Sequence of chain 1.A:
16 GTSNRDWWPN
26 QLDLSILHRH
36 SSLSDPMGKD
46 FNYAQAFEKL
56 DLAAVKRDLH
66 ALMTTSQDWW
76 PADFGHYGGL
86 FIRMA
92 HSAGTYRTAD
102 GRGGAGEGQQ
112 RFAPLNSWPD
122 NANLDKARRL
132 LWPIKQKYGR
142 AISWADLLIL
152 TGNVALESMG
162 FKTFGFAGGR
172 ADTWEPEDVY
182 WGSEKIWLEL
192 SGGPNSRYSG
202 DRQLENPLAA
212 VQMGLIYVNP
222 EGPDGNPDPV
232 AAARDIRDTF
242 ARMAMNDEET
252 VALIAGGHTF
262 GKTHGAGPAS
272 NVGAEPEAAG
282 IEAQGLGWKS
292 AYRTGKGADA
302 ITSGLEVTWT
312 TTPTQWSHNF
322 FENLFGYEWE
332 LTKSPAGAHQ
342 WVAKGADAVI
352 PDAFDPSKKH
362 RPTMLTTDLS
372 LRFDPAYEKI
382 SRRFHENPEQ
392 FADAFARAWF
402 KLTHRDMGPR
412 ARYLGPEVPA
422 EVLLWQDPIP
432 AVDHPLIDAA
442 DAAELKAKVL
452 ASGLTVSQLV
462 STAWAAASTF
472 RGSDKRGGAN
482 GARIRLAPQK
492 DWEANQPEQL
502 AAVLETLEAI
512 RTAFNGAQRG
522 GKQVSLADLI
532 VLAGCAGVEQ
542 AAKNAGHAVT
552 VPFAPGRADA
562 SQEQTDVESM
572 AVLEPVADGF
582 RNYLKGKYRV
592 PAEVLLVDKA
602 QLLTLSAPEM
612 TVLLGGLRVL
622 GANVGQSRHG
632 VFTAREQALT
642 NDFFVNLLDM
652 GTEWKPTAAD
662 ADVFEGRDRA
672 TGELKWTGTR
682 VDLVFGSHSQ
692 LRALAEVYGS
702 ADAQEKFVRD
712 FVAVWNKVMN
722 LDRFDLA

Binding-site contacts:
Ligand atom O6 contacts residue LEU505 of chain 1.A at 4.2 Å.
Ligand atom C3 contacts residue ARG486 of chain 1.A at 4.5 Å.
Ligand atom O1 contacts residue GLU506 of chain 1.A at 4.0 Å.
Ligand atom O2 contacts residue LEU527 of chain 1.A at 3.5 Å.
Ligand atom C6 contacts residue LEU505 of chain 1.A at 3.9 Å (hydrophobic).
Ligand atom O5 contacts residue GLU509 of chain 1.A at 4.3 Å.
Ligand atom O4 contacts residue GLU509 of chain 1.A at 3.7 Å.
Ligand atom C5 contacts residue LEU505 of chain 1.A at 4.3 Å (hydrophobic).
Ligand atom O2 contacts residue ARG486 of chain 1.A at 4.4 Å.
Ligand atom O4 contacts residue ARG486 of chain 1.A at 4.4 Å.
Ligand atom C2 contacts residue GLU509 of chain 1.A at 3.8 Å.
Ligand atom O5 contacts residue LEU505 of chain 1.A at 3.5 Å.
Ligand atom C1 contacts residue GLU509 of chain 1.A at 3.3 Å.
Ligand atom C2 contacts residue LEU527 of chain 1.A at 4.2 Å (hydrophobic).
Ligand atom C6 contacts residue ALA502 of chain 1.A at 3.8 Å (hydrophobic).
Ligand atom C2 contacts residue LEU505 of chain 1.A at 4.3 Å (hydrophobic).
Ligand atom C6 contacts residue GLU506 of chain 1.A at 3.1 Å.
Ligand atom O2 contacts residue GLU509 of chain 1.A at 3.1 Å (salt-bridge).
Ligand atom C4 contacts residue GLU509 of chain 1.A at 4.0 Å.
Ligand atom O3 contacts residue GLU509 of chain 1.A at 3.1 Å.
Ligand atom C4 contacts residue ARG486 of chain 1.A at 4.3 Å.
Ligand atom O6 contacts residue GLU506 of chain 1.A at 3.3 Å (salt-bridge).
Ligand atom O5 contacts residue GLU506 of chain 1.A at 3.5 Å (salt-bridge).
Ligand atom O3 contacts residue ARG486 of chain 1.A at 3.4 Å.
Ligand atom C1 contacts residue LEU505 of chain 1.A at 3.8 Å (hydrophobic).
Ligand atom C3 contacts residue GLU509 of chain 1.A at 4.1 Å.
Ligand atom C1 contacts residue GLU506 of chain 1.A at 4.0 Å.
Ligand atom C5 contacts residue GLU506 of chain 1.A at 4.1 Å.
Ligand atom O6 contacts residue ALA502 of chain 1.A at 2.8 Å (h-bond).

The small molecule below binds the protein below.
Small molecule (SMILES): OC[C@H]1O[C@H](O[C@H]2[C@H](O)[C@@H](O)[C@@H](O)O[C@@H]2CO)[C@H](O)[C@@H](O)[C@@H]1O